A protein and the small-molecule ligand that binds it are described below.
Small molecule (SMILES): CC(=O)N[C@@H]1[C@@H](O)[C@H](O)[C@@H](CO)O[C@H]1O

Sequence of chain 1.A:
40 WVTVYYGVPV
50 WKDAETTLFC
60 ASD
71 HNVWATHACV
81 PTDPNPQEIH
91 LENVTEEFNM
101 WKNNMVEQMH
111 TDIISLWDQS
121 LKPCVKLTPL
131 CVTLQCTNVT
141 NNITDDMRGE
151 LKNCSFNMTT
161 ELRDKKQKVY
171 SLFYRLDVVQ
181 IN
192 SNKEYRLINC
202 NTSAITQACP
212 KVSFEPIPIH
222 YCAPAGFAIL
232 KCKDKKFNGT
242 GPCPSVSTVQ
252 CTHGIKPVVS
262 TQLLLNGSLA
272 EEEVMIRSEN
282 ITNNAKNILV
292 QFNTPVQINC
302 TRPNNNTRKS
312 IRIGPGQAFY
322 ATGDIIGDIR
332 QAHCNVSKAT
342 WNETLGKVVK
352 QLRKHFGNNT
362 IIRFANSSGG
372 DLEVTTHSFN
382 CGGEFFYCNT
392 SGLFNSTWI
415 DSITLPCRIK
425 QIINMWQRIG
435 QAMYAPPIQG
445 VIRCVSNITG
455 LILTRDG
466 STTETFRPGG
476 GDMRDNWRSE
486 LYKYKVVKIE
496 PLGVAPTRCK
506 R

Binding-site contacts:
Ligand atom C2 contacts residue GLN298 of chain 1.A at 4.2 Å.
Ligand atom C7 contacts residue ASN336 of chain 1.A at 4.2 Å.
Ligand atom O7 contacts residue SER416 of chain 1.A at 4.3 Å.
Ligand atom C8 contacts residue GLN298 of chain 1.A at 4.0 Å.
Ligand atom O5 contacts residue VAL449 of chain 1.A at 4.5 Å.
Ligand atom C2 contacts residue ASN300 of chain 1.A at 2.3 Å.
Ligand atom C8 contacts residue ASN300 of chain 1.A at 4.3 Å.
Ligand atom C3 contacts residue GLN298 of chain 1.A at 3.7 Å.
Ligand atom C1 contacts residue ARG447 of chain 1.A at 4.1 Å.
Ligand atom C8 contacts residue VAL337 of chain 1.A at 4.0 Å (hydrophobic).
Ligand atom O7 contacts residue ASN336 of chain 1.A at 4.2 Å.
Ligand atom C8 contacts residue SER416 of chain 1.A at 4.1 Å.
Ligand atom C4 contacts residue ASN300 of chain 1.A at 4.1 Å.
Ligand atom O5 contacts residue ARG447 of chain 1.A at 3.0 Å (salt-bridge).
Ligand atom C5 contacts residue ARG447 of chain 1.A at 4.0 Å.
Ligand atom O5 contacts residue ASN300 of chain 1.A at 2.4 Å (h-bond).
Ligand atom C5 contacts residue ASN300 of chain 1.A at 3.7 Å.
Ligand atom C5 contacts residue GLN298 of chain 1.A at 4.5 Å.
Ligand atom N2 contacts residue GLN298 of chain 1.A at 4.0 Å.
Ligand atom C7 contacts residue ASN300 of chain 1.A at 3.4 Å.
Ligand atom C8 contacts residue SER338 of chain 1.A at 3.6 Å.
Ligand atom O7 contacts residue ASN300 of chain 1.A at 3.6 Å (h-bond).
Ligand atom N2 contacts residue ASN300 of chain 1.A at 2.8 Å (h-bond).
Ligand atom C6 contacts residue ARG447 of chain 1.A at 3.7 Å.
Ligand atom O3 contacts residue GLN298 of chain 1.A at 4.4 Å.
Ligand atom C3 contacts residue ASN300 of chain 1.A at 3.6 Å.
Ligand atom O6 contacts residue ARG447 of chain 1.A at 3.0 Å (salt-bridge).
Ligand atom C8 contacts residue ASN336 of chain 1.A at 3.2 Å.
Ligand atom C1 contacts residue ASN300 of chain 1.A at 1.4 Å.
Ligand atom C1 contacts residue GLN298 of chain 1.A at 4.1 Å.